Sequence of chain 1.A:
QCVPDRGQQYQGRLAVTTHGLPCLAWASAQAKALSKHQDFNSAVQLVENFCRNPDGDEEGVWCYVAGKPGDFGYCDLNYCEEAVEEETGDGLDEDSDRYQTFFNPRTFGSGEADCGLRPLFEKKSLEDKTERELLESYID

This protein binds this small molecule.
Small molecule (SMILES): CC(=O)N[C@H]1[C@H](O[C@H]2[C@H](O)[C@@H](NC(C)=O)CO[C@@H]2CO)O[C@H](CO)[C@@H](O)[C@@H]1O

Binding-site contacts:
Ligand atom O3 contacts residue LYS68 of chain 1.A at 3.1 Å (salt-bridge).
Ligand atom O5 contacts residue ASN53 of chain 1.B at 2.5 Å (h-bond).
Ligand atom C6 contacts residue LYS68 of chain 1.A at 3.3 Å.
Ligand atom C4 contacts residue ASN53 of chain 1.B at 4.3 Å.
Ligand atom C3 contacts residue ASN53 of chain 1.B at 3.8 Å.
Ligand atom C8 contacts residue LYS68 of chain 1.A at 4.2 Å.
Ligand atom C3 contacts residue LYS68 of chain 1.A at 4.5 Å.
Ligand atom C6 contacts residue ASN53 of chain 1.B at 4.4 Å.
Ligand atom C7 contacts residue ASN53 of chain 1.B at 3.3 Å.
Ligand atom C8 contacts residue ASN53 of chain 1.B at 4.4 Å.
Ligand atom O6 contacts residue LYS68 of chain 1.A at 3.1 Å (salt-bridge).
Ligand atom O5 contacts residue LYS68 of chain 1.A at 3.5 Å (salt-bridge).
Ligand atom C5 contacts residue ASN53 of chain 1.B at 3.8 Å.
Ligand atom C2 contacts residue ASN53 of chain 1.B at 2.5 Å.
Ligand atom O7 contacts residue ASN53 of chain 1.B at 3.5 Å (h-bond).
Ligand atom C5 contacts residue LYS68 of chain 1.A at 4.0 Å.
Ligand atom N2 contacts residue ASN53 of chain 1.B at 2.8 Å (h-bond).
Ligand atom C8 contacts residue LEU46 of chain 1.B at 4.0 Å (hydrophobic).
Ligand atom C1 contacts residue ASN53 of chain 1.B at 1.5 Å.

Sequence of chain 1.B:
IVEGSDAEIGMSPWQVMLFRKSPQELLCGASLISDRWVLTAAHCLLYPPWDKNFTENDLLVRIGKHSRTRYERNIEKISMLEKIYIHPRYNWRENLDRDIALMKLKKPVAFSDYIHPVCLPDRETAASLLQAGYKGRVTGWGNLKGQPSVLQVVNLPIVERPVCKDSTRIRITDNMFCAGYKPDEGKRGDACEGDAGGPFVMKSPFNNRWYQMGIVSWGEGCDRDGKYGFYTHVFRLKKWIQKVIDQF